Sequence of chain 12.C:
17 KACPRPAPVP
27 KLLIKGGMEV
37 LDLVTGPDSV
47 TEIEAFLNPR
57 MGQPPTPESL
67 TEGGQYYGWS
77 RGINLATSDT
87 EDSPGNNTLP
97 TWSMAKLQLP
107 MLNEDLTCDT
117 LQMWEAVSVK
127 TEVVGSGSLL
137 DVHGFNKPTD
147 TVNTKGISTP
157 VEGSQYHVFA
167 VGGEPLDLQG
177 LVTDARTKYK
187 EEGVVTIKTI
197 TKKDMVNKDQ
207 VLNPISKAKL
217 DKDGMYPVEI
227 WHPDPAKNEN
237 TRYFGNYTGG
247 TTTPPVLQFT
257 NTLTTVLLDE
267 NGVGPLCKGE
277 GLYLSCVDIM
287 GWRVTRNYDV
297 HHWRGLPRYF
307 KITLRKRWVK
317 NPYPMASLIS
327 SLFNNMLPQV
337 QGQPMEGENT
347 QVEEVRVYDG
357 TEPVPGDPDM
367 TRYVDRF

Sequence of chain 12.B:
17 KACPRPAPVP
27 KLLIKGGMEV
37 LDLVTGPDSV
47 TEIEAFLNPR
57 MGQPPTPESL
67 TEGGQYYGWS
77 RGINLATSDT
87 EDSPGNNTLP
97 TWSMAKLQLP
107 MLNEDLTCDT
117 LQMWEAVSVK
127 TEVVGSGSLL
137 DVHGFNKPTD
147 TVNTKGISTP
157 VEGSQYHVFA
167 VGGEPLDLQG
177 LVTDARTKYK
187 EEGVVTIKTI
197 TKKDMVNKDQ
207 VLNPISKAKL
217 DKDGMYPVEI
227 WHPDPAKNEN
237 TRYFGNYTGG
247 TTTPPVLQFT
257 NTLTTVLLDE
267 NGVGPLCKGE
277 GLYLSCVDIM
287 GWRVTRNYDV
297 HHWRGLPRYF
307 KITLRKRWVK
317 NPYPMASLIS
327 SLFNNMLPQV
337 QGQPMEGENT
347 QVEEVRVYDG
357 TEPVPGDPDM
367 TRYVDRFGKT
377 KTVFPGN

Binding-site contacts:
Ligand atom C10 contacts residue TYR72 of chain 12.B at 4.1 Å (hydrophobic).
Ligand atom O1B contacts residue ASN80 of chain 12.B at 4.3 Å.
Ligand atom O3 contacts residue VAL296 of chain 12.B at 4.0 Å.
Ligand atom O1B contacts residue ARG77 of chain 12.B at 3.1 Å (salt-bridge).
Ligand atom C3 contacts residue HIS298 of chain 12.B at 3.4 Å.
Ligand atom O4 contacts residue GLY78 of chain 12.B at 3.0 Å.
Ligand atom C4 contacts residue HIS298 of chain 12.B at 3.4 Å.
Ligand atom C1 contacts residue TYR72 of chain 12.B at 4.1 Å (hydrophobic).
Ligand atom C7 contacts residue TYR72 of chain 12.B at 4.3 Å (hydrophobic).
Ligand atom O4 contacts residue THR291 of chain 12.B at 3.1 Å.
Ligand atom O4 contacts residue ILE79 of chain 12.B at 3.6 Å (h-bond).
Ligand atom C3 contacts residue GLY78 of chain 12.B at 4.1 Å.
Ligand atom C11 contacts residue ASP85 of chain 12.C at 4.0 Å.
Ligand atom C11 contacts residue TYR72 of chain 12.B at 4.0 Å (hydrophobic).
Ligand atom N5 contacts residue TYR72 of chain 12.B at 3.1 Å (h-bond).
Ligand atom O4 contacts residue VAL296 of chain 12.B at 4.0 Å.
Ligand atom O1B contacts residue SER89 of chain 12.B at 4.1 Å.
Ligand atom O1A contacts residue TYR72 of chain 12.B at 3.4 Å.
Ligand atom O4 contacts residue HIS298 of chain 12.B at 2.9 Å (h-bond).
Ligand atom C4 contacts residue GLY78 of chain 12.B at 3.6 Å.
Ligand atom C4 contacts residue TYR72 of chain 12.B at 4.1 Å (hydrophobic).
Ligand atom O1A contacts residue GLY78 of chain 12.B at 4.0 Å.
Ligand atom O3 contacts residue GLY78 of chain 12.B at 3.4 Å.
Ligand atom C2 contacts residue GLY78 of chain 12.B at 4.1 Å.
Ligand atom C5 contacts residue TYR72 of chain 12.B at 3.9 Å (hydrophobic).
Ligand atom C8 contacts residue ARG77 of chain 12.B at 4.3 Å.
Ligand atom O1A contacts residue ARG77 of chain 12.B at 2.9 Å (salt-bridge).
Ligand atom O6 contacts residue ASN93 of chain 12.B at 3.2 Å (h-bond).
Ligand atom O8 contacts residue ARG77 of chain 12.B at 3.4 Å (salt-bridge).
Ligand atom C1 contacts residue ARG77 of chain 12.B at 3.4 Å.
Ligand atom O4 contacts residue ASN80 of chain 12.B at 4.2 Å.
Ligand atom C3 contacts residue GLY78 of chain 12.B at 3.9 Å.
Ligand atom C3 contacts residue ARG77 of chain 12.B at 3.9 Å.
Ligand atom C5 contacts residue ASN93 of chain 12.B at 4.3 Å.
Ligand atom O1B contacts residue TYR72 of chain 12.B at 4.2 Å.
Ligand atom C3 contacts residue VAL296 of chain 12.B at 3.5 Å (hydrophobic).
Ligand atom C6 contacts residue TYR72 of chain 12.B at 4.0 Å (hydrophobic).
Ligand atom C6 contacts residue ASN93 of chain 12.B at 3.2 Å.
Ligand atom C4 contacts residue ARG77 of chain 12.B at 4.0 Å.
Ligand atom O8 contacts residue TYR72 of chain 12.B at 3.4 Å (h-bond).

The small molecule below binds the protein below.
Small molecule (SMILES): CC(=O)N[C@@H]1[C@@H](O[C@@H]2O[C@H](CO)[C@H](O)[C@H](O[C@]3(C(=O)O)C[C@H](O)[C@@H](NC(C)=O)[C@H]([C@H](O)[C@H](O)CO)O3)[C@H]2O)[C@H](O)[C@@H](CO[C@]2(C(=O)O)C[C@H](O)[C@@H](NC(C)=O)[C@H]([C@H](O)[C@H](O)CO)O2)O[C@H]1O